Binding-site contacts:
Ligand atom O2G contacts residue ARG158 of chain 1.E at 3.1 Å (salt-bridge).
Ligand atom O2A contacts residue MG1 of chain 1.P at 3.4 Å.
Ligand atom O2G contacts residue GLU133 of chain 1.E at 3.3 Å (salt-bridge).
Ligand atom PA contacts residue ARG215 of chain 1.D at 3.2 Å.
Ligand atom O1B contacts residue GLY50 of chain 1.D at 3.4 Å (h-bond).
Ligand atom O3' contacts residue ALA7 of chain 1.D at 2.7 Å (h-bond).
Ligand atom O2B contacts residue THR52 of chain 1.D at 2.9 Å (h-bond).
Ligand atom O2A contacts residue ARG215 of chain 1.D at 2.5 Å (salt-bridge).
Ligand atom C5' contacts residue ARG215 of chain 1.D at 3.2 Å.
Ligand atom PG contacts residue ARG215 of chain 1.D at 3.3 Å.
Ligand atom PB contacts residue LYS51 of chain 1.D at 3.5 Å.
Ligand atom O2A contacts residue ARG11 of chain 1.D at 3.5 Å (salt-bridge).
Ligand atom O1B contacts residue LYS51 of chain 1.D at 3.1 Å (salt-bridge).
Ligand atom O2G contacts residue MG1 of chain 1.P at 2.0 Å.
Ligand atom O3' contacts residue ARG11 of chain 1.D at 3.1 Å.
Ligand atom PB contacts residue MG1 of chain 1.P at 3.5 Å.
Ligand atom O2B contacts residue MG1 of chain 1.P at 2.4 Å.
Ligand atom S1G contacts residue ARG158 of chain 1.E at 3.0 Å (salt-bridge).
Ligand atom O1B contacts residue GLY48 of chain 1.D at 3.5 Å (h-bond).
Ligand atom PG contacts residue MG1 of chain 1.P at 3.2 Å.
Ligand atom O3A contacts residue GLY50 of chain 1.D at 3.0 Å (h-bond).
Ligand atom N7 contacts residue VAL49 of chain 1.D at 3.1 Å.
Ligand atom N6 contacts residue VAL19 of chain 1.D at 3.4 Å (h-bond).
Ligand atom O2' contacts residue TRP10 of chain 1.D at 3.2 Å (h-bond).
Ligand atom O2G contacts residue ARG215 of chain 1.D at 3.4 Å (salt-bridge).
Ligand atom O2' contacts residue ALA7 of chain 1.D at 3.1 Å (h-bond).
Ligand atom O3B contacts residue GLY48 of chain 1.D at 3.4 Å (h-bond).
Ligand atom O2B contacts residue LYS51 of chain 1.D at 3.3 Å.
Ligand atom O2' contacts residue LEU218 of chain 1.D at 3.5 Å.
Ligand atom S1G contacts residue ARG215 of chain 1.D at 3.1 Å (salt-bridge).
Ligand atom O1B contacts residue VAL49 of chain 1.D at 3.3 Å (h-bond).
Ligand atom O1A contacts residue SER53 of chain 1.D at 2.4 Å (h-bond).
Ligand atom O5' contacts residue ARG215 of chain 1.D at 3.0 Å (salt-bridge).
Ligand atom N7 contacts residue GLY50 of chain 1.D at 3.1 Å (h-bond).
Ligand atom O3B contacts residue ARG215 of chain 1.D at 2.5 Å (salt-bridge).
Ligand atom O3B contacts residue MG1 of chain 1.P at 3.5 Å.
Ligand atom N6 contacts residue VAL49 of chain 1.D at 2.8 Å (h-bond).
Ligand atom C2 contacts residue PRO12 of chain 1.D at 3.3 Å (hydrophobic).
Ligand atom N1 contacts residue VAL19 of chain 1.D at 3.3 Å (h-bond).
Ligand atom O1A contacts residue ARG11 of chain 1.D at 3.5 Å (salt-bridge).

Sequence of chain 1.D:
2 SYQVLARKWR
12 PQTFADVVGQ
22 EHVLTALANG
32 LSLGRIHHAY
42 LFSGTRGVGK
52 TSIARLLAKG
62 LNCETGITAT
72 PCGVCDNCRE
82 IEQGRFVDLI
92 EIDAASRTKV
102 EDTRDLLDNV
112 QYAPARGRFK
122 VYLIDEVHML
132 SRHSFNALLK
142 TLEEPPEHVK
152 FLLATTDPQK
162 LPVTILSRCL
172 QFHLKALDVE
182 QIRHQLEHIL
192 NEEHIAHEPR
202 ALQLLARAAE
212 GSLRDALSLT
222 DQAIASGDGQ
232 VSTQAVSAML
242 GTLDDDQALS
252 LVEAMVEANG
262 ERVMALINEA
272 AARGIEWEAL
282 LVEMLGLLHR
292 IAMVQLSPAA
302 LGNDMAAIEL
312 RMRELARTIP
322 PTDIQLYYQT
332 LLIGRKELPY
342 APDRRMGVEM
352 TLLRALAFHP

This protein binds this small molecule.
Small molecule (SMILES): Nc1ncnc2c1ncn2[C@@H]1O[C@H](COP(=O)(O)OP(=O)(O)OP(O)(O)=S)[C@@H](O)[C@H]1O

Sequence of chain 1.E:
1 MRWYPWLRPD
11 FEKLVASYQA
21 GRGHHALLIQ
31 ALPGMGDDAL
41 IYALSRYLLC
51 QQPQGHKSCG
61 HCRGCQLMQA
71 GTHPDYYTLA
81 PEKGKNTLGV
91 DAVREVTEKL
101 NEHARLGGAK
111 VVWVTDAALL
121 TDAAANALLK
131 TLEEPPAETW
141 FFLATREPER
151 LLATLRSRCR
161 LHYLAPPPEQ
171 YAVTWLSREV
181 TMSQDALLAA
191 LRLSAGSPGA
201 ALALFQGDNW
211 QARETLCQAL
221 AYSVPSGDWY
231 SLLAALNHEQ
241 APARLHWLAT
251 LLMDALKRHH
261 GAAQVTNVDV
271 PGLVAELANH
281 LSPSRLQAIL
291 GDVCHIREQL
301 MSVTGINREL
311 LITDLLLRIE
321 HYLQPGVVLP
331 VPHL